Sequence of chain 1.B:
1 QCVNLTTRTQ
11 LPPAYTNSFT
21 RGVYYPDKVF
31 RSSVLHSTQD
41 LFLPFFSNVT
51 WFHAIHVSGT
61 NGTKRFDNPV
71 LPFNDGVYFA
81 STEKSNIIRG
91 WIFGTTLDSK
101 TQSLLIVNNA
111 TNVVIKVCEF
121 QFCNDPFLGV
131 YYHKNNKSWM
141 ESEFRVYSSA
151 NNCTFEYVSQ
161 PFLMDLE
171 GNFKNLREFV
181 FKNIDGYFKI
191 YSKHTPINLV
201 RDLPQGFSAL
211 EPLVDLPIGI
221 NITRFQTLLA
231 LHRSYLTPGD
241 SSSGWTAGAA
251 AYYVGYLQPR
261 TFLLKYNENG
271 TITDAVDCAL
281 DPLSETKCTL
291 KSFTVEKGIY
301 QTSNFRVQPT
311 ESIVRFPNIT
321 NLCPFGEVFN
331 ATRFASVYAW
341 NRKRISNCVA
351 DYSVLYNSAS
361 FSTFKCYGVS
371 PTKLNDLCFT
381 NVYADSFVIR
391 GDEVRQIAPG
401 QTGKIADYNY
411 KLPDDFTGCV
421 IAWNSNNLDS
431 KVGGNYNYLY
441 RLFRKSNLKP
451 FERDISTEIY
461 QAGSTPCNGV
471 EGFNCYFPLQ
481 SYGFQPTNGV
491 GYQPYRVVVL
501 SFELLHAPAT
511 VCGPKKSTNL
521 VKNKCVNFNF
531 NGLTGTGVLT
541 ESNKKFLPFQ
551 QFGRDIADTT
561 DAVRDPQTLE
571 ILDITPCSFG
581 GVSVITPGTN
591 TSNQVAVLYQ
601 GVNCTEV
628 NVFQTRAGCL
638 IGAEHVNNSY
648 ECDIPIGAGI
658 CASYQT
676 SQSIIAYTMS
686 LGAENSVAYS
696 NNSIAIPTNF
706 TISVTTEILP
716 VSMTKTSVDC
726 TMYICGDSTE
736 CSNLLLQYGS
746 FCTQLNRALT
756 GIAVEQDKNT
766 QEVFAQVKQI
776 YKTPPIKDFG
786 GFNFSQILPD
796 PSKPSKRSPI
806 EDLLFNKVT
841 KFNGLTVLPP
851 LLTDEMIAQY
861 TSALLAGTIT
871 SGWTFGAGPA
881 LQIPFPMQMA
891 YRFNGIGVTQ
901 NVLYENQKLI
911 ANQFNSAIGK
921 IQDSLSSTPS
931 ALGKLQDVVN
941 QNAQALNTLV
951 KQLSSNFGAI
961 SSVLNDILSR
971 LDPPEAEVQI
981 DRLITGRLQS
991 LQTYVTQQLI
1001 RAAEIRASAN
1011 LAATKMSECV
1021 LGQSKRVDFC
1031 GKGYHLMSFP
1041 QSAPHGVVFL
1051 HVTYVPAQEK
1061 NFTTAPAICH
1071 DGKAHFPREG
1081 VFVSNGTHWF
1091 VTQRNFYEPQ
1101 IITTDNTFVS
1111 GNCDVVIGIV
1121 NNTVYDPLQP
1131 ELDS

Sequence of chain 1.A:
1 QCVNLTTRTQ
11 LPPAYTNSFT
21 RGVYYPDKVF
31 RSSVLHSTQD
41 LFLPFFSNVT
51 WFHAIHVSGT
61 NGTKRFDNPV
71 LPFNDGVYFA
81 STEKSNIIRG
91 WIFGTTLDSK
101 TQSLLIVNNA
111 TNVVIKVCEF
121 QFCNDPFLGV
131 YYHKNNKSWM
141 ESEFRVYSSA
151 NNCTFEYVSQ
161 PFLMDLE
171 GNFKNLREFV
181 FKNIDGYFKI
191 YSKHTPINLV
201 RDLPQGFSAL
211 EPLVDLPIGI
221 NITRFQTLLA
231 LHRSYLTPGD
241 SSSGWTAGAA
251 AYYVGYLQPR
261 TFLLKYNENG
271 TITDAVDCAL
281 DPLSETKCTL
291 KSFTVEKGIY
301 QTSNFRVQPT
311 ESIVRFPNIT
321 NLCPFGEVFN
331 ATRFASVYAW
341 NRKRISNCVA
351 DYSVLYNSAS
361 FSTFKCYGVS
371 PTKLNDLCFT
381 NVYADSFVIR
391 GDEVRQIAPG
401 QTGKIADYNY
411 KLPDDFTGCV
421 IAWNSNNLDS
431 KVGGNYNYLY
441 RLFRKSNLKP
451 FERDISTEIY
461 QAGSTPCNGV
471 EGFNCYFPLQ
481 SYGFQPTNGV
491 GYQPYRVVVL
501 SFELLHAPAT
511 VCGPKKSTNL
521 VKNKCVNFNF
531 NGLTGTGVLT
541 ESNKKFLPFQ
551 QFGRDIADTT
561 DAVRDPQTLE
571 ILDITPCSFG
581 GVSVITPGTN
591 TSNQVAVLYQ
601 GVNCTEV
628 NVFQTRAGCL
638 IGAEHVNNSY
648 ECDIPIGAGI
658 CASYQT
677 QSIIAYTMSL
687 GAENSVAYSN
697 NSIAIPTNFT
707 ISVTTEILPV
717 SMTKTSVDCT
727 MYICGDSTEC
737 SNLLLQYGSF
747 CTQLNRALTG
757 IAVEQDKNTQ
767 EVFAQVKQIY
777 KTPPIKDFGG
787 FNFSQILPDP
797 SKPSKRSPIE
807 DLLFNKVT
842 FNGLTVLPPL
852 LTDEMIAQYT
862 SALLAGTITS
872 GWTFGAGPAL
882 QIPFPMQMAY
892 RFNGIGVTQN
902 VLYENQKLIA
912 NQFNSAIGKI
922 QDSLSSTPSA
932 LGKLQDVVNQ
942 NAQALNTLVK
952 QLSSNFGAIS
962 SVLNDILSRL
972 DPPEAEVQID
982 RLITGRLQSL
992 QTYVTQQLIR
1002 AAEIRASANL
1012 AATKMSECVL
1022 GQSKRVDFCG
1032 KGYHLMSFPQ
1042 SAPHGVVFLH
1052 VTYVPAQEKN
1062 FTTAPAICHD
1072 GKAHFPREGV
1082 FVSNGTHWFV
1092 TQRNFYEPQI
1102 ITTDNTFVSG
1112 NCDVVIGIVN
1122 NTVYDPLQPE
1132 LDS

The small molecule below binds the protein below.
Small molecule (SMILES): CC(=O)N[C@@H]1[C@@H](O)[C@H](O)[C@@H](CO)O[C@H]1O

Binding-site contacts:
Ligand atom O6 contacts residue GLU268 of chain 1.B at 2.8 Å (salt-bridge).
Ligand atom N2 contacts residue ASN269 of chain 1.B at 2.9 Å (h-bond).
Ligand atom O5 contacts residue GLU268 of chain 1.B at 3.9 Å.
Ligand atom C7 contacts residue ASN269 of chain 1.B at 3.4 Å.
Ligand atom C2 contacts residue ASN269 of chain 1.B at 2.5 Å.
Ligand atom C8 contacts residue ASN269 of chain 1.B at 4.5 Å.
Ligand atom C1 contacts residue ASN269 of chain 1.B at 1.4 Å.
Ligand atom C3 contacts residue ASN269 of chain 1.B at 3.8 Å.
Ligand atom C5 contacts residue ASN269 of chain 1.B at 3.7 Å.
Ligand atom C8 contacts residue LYS545 of chain 1.A at 3.7 Å.
Ligand atom O7 contacts residue ASN269 of chain 1.B at 3.5 Å.
Ligand atom O7 contacts residue LYS545 of chain 1.A at 3.2 Å.
Ligand atom C6 contacts residue GLU268 of chain 1.B at 3.5 Å.
Ligand atom C4 contacts residue ASN269 of chain 1.B at 4.2 Å.
Ligand atom O5 contacts residue ASN269 of chain 1.B at 2.4 Å (h-bond).
Ligand atom C7 contacts residue LYS545 of chain 1.A at 4.0 Å.